A protein and the small-molecule ligand that binds it are described below.
Small molecule (SMILES): Nc1ncnc2c1ncn2[C@@H]1O[C@H](CO[P](=O)(O)O[P](=O)(O)S)[C@@H](O)[C@H]1O

Binding-site contacts:
Ligand atom O2B contacts residue SER61 of chain 1.D at 3.0 Å (h-bond).
Ligand atom O1A contacts residue THR65 of chain 1.D at 2.8 Å (h-bond).
Ligand atom O4' contacts residue VAL39 of chain 1.D at 3.2 Å.
Ligand atom S3B contacts residue GLY60 of chain 1.D at 3.0 Å (h-bond).
Ligand atom C5 contacts residue PHE34 of chain 1.D at 3.5 Å (hydrophobic).
Ligand atom PB contacts residue LYS63 of chain 1.D at 3.5 Å.
Ligand atom C2 contacts residue PHE34 of chain 1.D at 3.5 Å (hydrophobic).
Ligand atom O2B contacts residue PRO58 of chain 1.D at 3.8 Å.
Ligand atom O3A contacts residue GLY60 of chain 1.D at 3.3 Å.
Ligand atom PB contacts residue SER61 of chain 1.D at 3.8 Å.
Ligand atom S3B contacts residue SER59 of chain 1.D at 3.8 Å.
Ligand atom O1A contacts residue SER64 of chain 1.D at 3.4 Å (h-bond).
Ligand atom O1A contacts residue LYS63 of chain 1.D at 3.5 Å (salt-bridge).
Ligand atom N3 contacts residue PHE34 of chain 1.D at 3.5 Å.
Ligand atom S3B contacts residue LYS63 of chain 1.D at 3.6 Å.
Ligand atom C5' contacts residue GLY60 of chain 1.D at 3.8 Å.
Ligand atom PB contacts residue GLY60 of chain 1.D at 3.6 Å.
Ligand atom C6 contacts residue PHE34 of chain 1.D at 3.6 Å (hydrophobic).
Ligand atom O2B contacts residue GLY60 of chain 1.D at 3.5 Å (h-bond).
Ligand atom C4 contacts residue PHE34 of chain 1.D at 3.3 Å (hydrophobic).
Ligand atom O3A contacts residue GLY62 of chain 1.D at 3.2 Å (h-bond).
Ligand atom O1B contacts residue LYS63 of chain 1.D at 3.4 Å (salt-bridge).
Ligand atom N6 contacts residue PHE34 of chain 1.D at 3.6 Å.
Ligand atom O1A contacts residue GLY62 of chain 1.D at 3.0 Å.
Ligand atom PB contacts residue GLY62 of chain 1.D at 3.7 Å.
Ligand atom O2A contacts residue SER64 of chain 1.D at 3.6 Å.
Ligand atom PA contacts residue GLY62 of chain 1.D at 3.8 Å.
Ligand atom N7 contacts residue PHE34 of chain 1.D at 3.5 Å.
Ligand atom C4' contacts residue VAL39 of chain 1.D at 3.7 Å (hydrophobic).
Ligand atom O3A contacts residue SER61 of chain 1.D at 3.6 Å (h-bond).
Ligand atom N1 contacts residue PHE34 of chain 1.D at 3.6 Å.
Ligand atom O3A contacts residue LYS63 of chain 1.D at 3.9 Å.
Ligand atom O2B contacts residue LYS63 of chain 1.D at 2.6 Å (salt-bridge).
Ligand atom O1B contacts residue SER64 of chain 1.D at 2.8 Å (h-bond).
Ligand atom O2B contacts residue GLY62 of chain 1.D at 3.1 Å (h-bond).
Ligand atom PA contacts residue THR65 of chain 1.D at 3.9 Å.
Ligand atom N9 contacts residue PHE34 of chain 1.D at 3.6 Å.
Ligand atom O3' contacts residue LEU37 of chain 1.D at 3.5 Å.
Ligand atom C8 contacts residue PHE34 of chain 1.D at 3.5 Å (hydrophobic).
Ligand atom C5' contacts residue VAL39 of chain 1.D at 3.4 Å (hydrophobic).

Sequence of chain 1.D:
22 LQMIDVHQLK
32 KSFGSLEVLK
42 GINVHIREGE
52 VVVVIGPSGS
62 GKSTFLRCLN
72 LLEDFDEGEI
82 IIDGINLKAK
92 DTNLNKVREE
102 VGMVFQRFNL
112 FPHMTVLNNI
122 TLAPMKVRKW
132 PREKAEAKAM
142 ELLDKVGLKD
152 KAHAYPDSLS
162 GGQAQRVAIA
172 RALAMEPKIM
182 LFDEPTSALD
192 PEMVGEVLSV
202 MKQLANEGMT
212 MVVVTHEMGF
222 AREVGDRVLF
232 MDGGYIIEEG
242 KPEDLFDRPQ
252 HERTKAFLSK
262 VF